This small molecule binds to this protein.
Small molecule (SMILES): OC[C@H]1NC[C@H](O)[C@@H](O)[C@@H]1O

Sequence of chain 1.B:
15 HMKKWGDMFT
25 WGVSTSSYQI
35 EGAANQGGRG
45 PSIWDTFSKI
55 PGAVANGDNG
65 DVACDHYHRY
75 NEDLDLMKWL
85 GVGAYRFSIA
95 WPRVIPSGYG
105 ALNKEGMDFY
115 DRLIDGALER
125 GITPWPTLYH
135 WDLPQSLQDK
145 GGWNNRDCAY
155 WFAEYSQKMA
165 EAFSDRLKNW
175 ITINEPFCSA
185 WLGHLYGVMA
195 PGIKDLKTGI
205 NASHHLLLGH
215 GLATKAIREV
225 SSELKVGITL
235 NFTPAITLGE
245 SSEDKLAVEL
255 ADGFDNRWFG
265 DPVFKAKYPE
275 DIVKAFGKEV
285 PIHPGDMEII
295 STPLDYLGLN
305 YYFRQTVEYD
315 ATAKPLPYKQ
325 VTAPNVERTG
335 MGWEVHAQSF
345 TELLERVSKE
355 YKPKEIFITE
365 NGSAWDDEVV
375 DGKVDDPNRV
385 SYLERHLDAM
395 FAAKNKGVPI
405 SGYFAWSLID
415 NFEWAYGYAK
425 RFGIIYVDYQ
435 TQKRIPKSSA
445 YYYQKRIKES

Binding-site contacts:
Ligand atom C5 contacts residue TRP410 of chain 1.B at 3.9 Å (hydrophobic).
Ligand atom O4 contacts residue TRP418 of chain 1.B at 3.7 Å.
Ligand atom O3 contacts residue TRP418 of chain 1.B at 2.8 Å (h-bond).
Ligand atom C2 contacts residue TRP135 of chain 1.B at 3.8 Å (hydrophobic).
Ligand atom C6 contacts residue GLU417 of chain 1.B at 3.4 Å.
Ligand atom C3 contacts residue HIS134 of chain 1.B at 3.8 Å.
Ligand atom C5 contacts residue GLU364 of chain 1.B at 3.5 Å.
Ligand atom C6 contacts residue PHE426 of chain 1.B at 3.7 Å (hydrophobic).
Ligand atom C4 contacts residue TRP410 of chain 1.B at 4.0 Å (hydrophobic).
Ligand atom O3 contacts residue GLN33 of chain 1.B at 2.6 Å (h-bond).
Ligand atom C3 contacts residue TRP418 of chain 1.B at 3.8 Å (hydrophobic).
Ligand atom N5 contacts residue GLU179 of chain 1.B at 4.0 Å.
Ligand atom O2 contacts residue GLU179 of chain 1.B at 3.6 Å.
Ligand atom C6 contacts residue TYR306 of chain 1.B at 3.9 Å (hydrophobic).
Ligand atom C3 contacts residue TRP410 of chain 1.B at 3.8 Å (hydrophobic).
Ligand atom O3 contacts residue HIS134 of chain 1.B at 2.9 Å (h-bond).
Ligand atom N5 contacts residue GLU364 of chain 1.B at 3.1 Å (salt-bridge).
Ligand atom O2 contacts residue GLU364 of chain 1.B at 2.6 Å (salt-bridge).
Ligand atom O2 contacts residue ASN178 of chain 1.B at 2.9 Å (h-bond).
Ligand atom C2 contacts residue GLU364 of chain 1.B at 3.5 Å.
Ligand atom C1 contacts residue GLU179 of chain 1.B at 3.2 Å.
Ligand atom C3 contacts residue GLU364 of chain 1.B at 3.5 Å.
Ligand atom C4 contacts residue TRP418 of chain 1.B at 3.7 Å (hydrophobic).
Ligand atom C4 contacts residue GLU417 of chain 1.B at 3.6 Å.
Ligand atom C2 contacts residue ASN178 of chain 1.B at 4.0 Å.
Ligand atom C5 contacts residue TYR306 of chain 1.B at 3.4 Å (hydrophobic).
Ligand atom O4 contacts residue GLU417 of chain 1.B at 2.6 Å (salt-bridge).
Ligand atom C3 contacts residue GLN33 of chain 1.B at 3.8 Å.
Ligand atom O2 contacts residue ASN304 of chain 1.B at 4.0 Å.
Ligand atom O2 contacts residue HIS134 of chain 1.B at 3.1 Å (h-bond).
Ligand atom O6 contacts residue GLU417 of chain 1.B at 2.6 Å (salt-bridge).
Ligand atom O4 contacts residue TRP410 of chain 1.B at 3.2 Å.
Ligand atom O4 contacts residue GLN33 of chain 1.B at 3.0 Å (h-bond).
Ligand atom C2 contacts residue GLU179 of chain 1.B at 3.8 Å.
Ligand atom C4 contacts residue GLN33 of chain 1.B at 4.1 Å.
Ligand atom O3 contacts residue TRP410 of chain 1.B at 3.7 Å.
Ligand atom C1 contacts residue GLU364 of chain 1.B at 3.3 Å.
Ligand atom O6 contacts residue TRP337 of chain 1.B at 3.5 Å.
Ligand atom C2 contacts residue HIS134 of chain 1.B at 3.8 Å.
Ligand atom N5 contacts residue TYR306 of chain 1.B at 3.4 Å (h-bond).